Sequence of chain 1.A:
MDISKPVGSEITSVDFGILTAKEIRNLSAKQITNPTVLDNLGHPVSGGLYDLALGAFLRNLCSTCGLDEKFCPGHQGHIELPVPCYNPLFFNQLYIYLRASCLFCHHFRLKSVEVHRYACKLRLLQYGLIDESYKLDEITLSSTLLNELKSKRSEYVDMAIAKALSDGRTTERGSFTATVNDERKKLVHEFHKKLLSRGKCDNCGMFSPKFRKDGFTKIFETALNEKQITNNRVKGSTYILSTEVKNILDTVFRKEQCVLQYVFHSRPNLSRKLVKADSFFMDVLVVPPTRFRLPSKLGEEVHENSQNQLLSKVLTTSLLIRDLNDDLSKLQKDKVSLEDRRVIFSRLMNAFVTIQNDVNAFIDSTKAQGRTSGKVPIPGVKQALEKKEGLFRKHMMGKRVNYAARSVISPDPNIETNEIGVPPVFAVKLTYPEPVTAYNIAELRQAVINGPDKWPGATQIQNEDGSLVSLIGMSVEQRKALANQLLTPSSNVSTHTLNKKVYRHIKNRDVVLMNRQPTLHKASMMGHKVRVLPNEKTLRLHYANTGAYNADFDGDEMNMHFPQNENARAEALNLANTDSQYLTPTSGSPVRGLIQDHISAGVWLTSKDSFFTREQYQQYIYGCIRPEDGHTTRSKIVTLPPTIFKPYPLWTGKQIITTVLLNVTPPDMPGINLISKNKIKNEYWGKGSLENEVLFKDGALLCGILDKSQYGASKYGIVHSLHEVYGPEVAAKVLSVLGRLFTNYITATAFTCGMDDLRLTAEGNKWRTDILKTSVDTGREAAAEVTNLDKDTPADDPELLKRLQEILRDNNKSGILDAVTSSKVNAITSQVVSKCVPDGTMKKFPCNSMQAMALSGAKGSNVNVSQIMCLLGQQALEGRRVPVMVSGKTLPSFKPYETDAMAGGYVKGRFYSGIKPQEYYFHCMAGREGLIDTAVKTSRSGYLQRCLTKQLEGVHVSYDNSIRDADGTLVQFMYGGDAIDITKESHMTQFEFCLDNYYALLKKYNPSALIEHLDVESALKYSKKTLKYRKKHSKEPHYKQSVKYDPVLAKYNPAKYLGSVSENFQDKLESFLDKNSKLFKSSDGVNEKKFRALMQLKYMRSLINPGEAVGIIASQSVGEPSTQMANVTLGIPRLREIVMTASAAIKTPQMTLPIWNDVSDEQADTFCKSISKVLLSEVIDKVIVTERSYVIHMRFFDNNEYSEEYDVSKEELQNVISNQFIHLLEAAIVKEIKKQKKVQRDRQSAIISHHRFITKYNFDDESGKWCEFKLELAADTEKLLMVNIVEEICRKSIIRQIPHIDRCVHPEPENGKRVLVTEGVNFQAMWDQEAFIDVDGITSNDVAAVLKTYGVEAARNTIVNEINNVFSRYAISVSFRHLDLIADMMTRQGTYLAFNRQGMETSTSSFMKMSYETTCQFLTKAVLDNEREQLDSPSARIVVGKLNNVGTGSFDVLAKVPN

Binding-site contacts:
Ligand atom O4' contacts residue ASP631 of chain 1.A at 4.1 Å.
Ligand atom O3' contacts residue MG1 of chain 1.T at 3.4 Å.
Ligand atom C4' contacts residue MG1 of chain 1.T at 3.5 Å.
Ligand atom C4' contacts residue ASP631 of chain 1.A at 3.9 Å.
Ligand atom OP1 contacts residue SER507 of chain 1.B at 3.6 Å.
Ligand atom OP1 contacts residue GLN720 of chain 1.B at 2.7 Å (h-bond).
Ligand atom C4' contacts residue ARG204 of chain 1.B at 3.9 Å.
Ligand atom C3' contacts residue MG1 of chain 1.T at 3.9 Å.
Ligand atom O3' contacts residue ARG495 of chain 1.B at 3.9 Å.
Ligand atom O6 contacts residue LEU373 of chain 1.A at 4.1 Å.
Ligand atom O2' contacts residue HIS1038 of chain 1.B at 3.4 Å.
Ligand atom O2' contacts residue MG1 of chain 1.T at 3.4 Å.
Ligand atom C5' contacts residue MG1 of chain 1.T at 4.2 Å.
Ligand atom O2' contacts residue ARG495 of chain 1.B at 3.2 Å (salt-bridge).
Ligand atom O2' contacts residue GLY483 of chain 1.B at 4.2 Å.
Ligand atom OP1 contacts residue ARG204 of chain 1.B at 2.9 Å (salt-bridge).
Ligand atom C2' contacts residue ARG591 of chain 1.A at 4.2 Å.
Ligand atom C5' contacts residue LYS924 of chain 1.B at 3.9 Å.
Ligand atom OP1 contacts residue LEU542 of chain 1.B at 3.9 Å.
Ligand atom OP1 contacts residue PRO534 of chain 1.B at 4.0 Å.
Ligand atom O3' contacts residue LYS924 of chain 1.B at 3.2 Å (salt-bridge).
Ligand atom C2' contacts residue ASP631 of chain 1.A at 4.2 Å.
Ligand atom P contacts residue LYS924 of chain 1.B at 3.4 Å.
Ligand atom O2' contacts residue GLN724 of chain 1.B at 3.9 Å.
Ligand atom O5' contacts residue LYS924 of chain 1.B at 4.2 Å.
Ligand atom O3' contacts residue ARG204 of chain 1.B at 3.5 Å (salt-bridge).
Ligand atom P contacts residue GLN720 of chain 1.B at 3.2 Å.
Ligand atom O3' contacts residue ASP627 of chain 1.A at 4.0 Å.
Ligand atom C5' contacts residue ARG204 of chain 1.B at 3.6 Å.
Ligand atom O2' contacts residue ARG591 of chain 1.A at 3.1 Å (salt-bridge).
Ligand atom O3' contacts residue GLN720 of chain 1.B at 3.8 Å.
Ligand atom OP1 contacts residue MET502 of chain 1.B at 3.5 Å.
Ligand atom O3' contacts residue SER482 of chain 1.B at 4.1 Å.
Ligand atom O2' contacts residue ASP631 of chain 1.A at 3.1 Å (salt-bridge).
Ligand atom P contacts residue ARG204 of chain 1.B at 3.7 Å.
Ligand atom C5' contacts residue HIS1038 of chain 1.B at 4.0 Å.
Ligand atom OP2 contacts residue GLN720 of chain 1.B at 3.0 Å (h-bond).
Ligand atom O5' contacts residue ARG204 of chain 1.B at 3.9 Å.
Ligand atom C4' contacts residue SER482 of chain 1.B at 4.2 Å.
Ligand atom OP1 contacts residue LYS924 of chain 1.B at 2.4 Å (salt-bridge).

The protein below binds the small molecule below.
Small molecule (SMILES): Nc1ccn([C@@H]2O[C@H](CO[P](=O)(O)O[C@H]3[C@@H](O)[C@H](n4cnc5c(=O)nc(N)[nH]c54)O[C@@H]3CO[P](=O)(O)O[C@H]3[C@@H](O)[C@H](n4cnc5c(=O)nc(N)[nH]c54)O[C@@H]3CO[P](=O)(O)O[C@H]3[C@@H](O)[C@H](n4cnc5c(N)ncnc54)O[C@@H]3CO[P](=O)(O)O[C@H]3[C@@H](O)[C@H](n4ccc(N)nc4=O)O[C@@H]3CO[P](=O)(O)O[C@H]3[C@@H](O)[C@H](n4ccc(N)nc4=O)O[C@@H]3CO[P](=O)(O)O[C@H]3[C@@H](O)[C@H](n4cnc5c(N)ncnc54)O[C@@H]3CO[P](=O)(O)O[C@H]3[C@@H](O)[C@H](n4cnc5c(=O)nc(N)[nH]c54)O[C@@H]3COP(=O)=O)[C@@H](O)[C@H]2O)c(=O)n1

Sequence of chain 1.B:
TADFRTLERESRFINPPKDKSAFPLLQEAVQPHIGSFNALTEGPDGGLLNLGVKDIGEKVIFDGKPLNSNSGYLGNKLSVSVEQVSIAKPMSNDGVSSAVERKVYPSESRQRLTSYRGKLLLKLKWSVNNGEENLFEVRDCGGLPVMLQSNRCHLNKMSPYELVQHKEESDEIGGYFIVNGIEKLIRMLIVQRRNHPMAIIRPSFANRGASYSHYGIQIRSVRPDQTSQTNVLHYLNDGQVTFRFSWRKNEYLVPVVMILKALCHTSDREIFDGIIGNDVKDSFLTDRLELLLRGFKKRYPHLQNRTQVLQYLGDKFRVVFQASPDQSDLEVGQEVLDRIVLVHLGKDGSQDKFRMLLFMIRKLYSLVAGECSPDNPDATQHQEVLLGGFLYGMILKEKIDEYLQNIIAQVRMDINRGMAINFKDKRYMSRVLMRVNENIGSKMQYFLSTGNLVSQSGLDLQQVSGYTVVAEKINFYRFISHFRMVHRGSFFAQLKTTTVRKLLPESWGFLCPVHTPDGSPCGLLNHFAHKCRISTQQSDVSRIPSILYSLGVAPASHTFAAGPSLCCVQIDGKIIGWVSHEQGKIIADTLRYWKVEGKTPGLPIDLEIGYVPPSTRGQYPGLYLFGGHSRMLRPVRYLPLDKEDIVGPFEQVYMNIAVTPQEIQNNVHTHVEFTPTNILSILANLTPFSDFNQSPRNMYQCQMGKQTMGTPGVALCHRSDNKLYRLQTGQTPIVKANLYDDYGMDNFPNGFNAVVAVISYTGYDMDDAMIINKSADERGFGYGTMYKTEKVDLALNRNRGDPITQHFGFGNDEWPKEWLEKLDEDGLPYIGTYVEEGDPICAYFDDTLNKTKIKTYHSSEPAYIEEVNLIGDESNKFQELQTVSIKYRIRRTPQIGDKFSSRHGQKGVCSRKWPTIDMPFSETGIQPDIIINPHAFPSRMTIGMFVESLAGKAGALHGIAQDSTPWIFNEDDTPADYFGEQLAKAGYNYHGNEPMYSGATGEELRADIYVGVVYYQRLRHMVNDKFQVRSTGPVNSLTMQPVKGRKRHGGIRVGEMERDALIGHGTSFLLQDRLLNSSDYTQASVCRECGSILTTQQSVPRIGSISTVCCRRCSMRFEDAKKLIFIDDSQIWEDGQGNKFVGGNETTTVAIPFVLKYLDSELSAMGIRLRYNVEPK